Binding-site contacts:
Ligand atom N2 contacts residue HIS164 of chain 2.A at 3.6 Å.
Ligand atom C1 contacts residue GLU166 of chain 2.A at 4.0 Å.
Ligand atom C10 contacts residue SER46 of chain 2.A at 4.1 Å.
Ligand atom N2 contacts residue HIS41 of chain 2.A at 3.5 Å (h-bond).
Ligand atom C4 contacts residue MET49 of chain 2.A at 4.0 Å (hydrophobic).
Ligand atom C2 contacts residue HIS164 of chain 2.A at 4.4 Å.
Ligand atom C11 contacts residue THR45 of chain 2.A at 3.8 Å.
Ligand atom C10 contacts residue THR25 of chain 2.A at 4.2 Å.
Ligand atom C11 contacts residue MET49 of chain 2.A at 3.7 Å (hydrophobic).
Ligand atom N3 contacts residue CYS44 of chain 2.A at 4.4 Å.
Ligand atom C6 contacts residue MET49 of chain 2.A at 3.8 Å (hydrophobic).
Ligand atom C11 contacts residue CYS44 of chain 2.A at 3.9 Å (hydrophobic).
Ligand atom O1 contacts residue THR25 of chain 2.A at 3.2 Å.
Ligand atom C8 contacts residue LEU27 of chain 2.A at 4.3 Å (hydrophobic).
Ligand atom N3 contacts residue MET49 of chain 2.A at 3.3 Å.
Ligand atom C2 contacts residue MET49 of chain 2.A at 4.4 Å (hydrophobic).
Ligand atom N1 contacts residue HIS164 of chain 2.A at 4.4 Å.
Ligand atom N1 contacts residue MET165 of chain 2.A at 3.4 Å.
Ligand atom N2 contacts residue CYS145 of chain 2.A at 4.4 Å.
Ligand atom N2 contacts residue MET49 of chain 2.A at 3.9 Å.
Ligand atom C1 contacts residue HIS164 of chain 2.A at 4.2 Å.
Ligand atom C7 contacts residue HIS41 of chain 2.A at 3.1 Å.
Ligand atom C9 contacts residue THR25 of chain 2.A at 3.3 Å.
Ligand atom C6 contacts residue HIS41 of chain 2.A at 3.5 Å.
Ligand atom C7 contacts residue CYS44 of chain 2.A at 3.8 Å (hydrophobic).
Ligand atom C8 contacts residue THR25 of chain 2.A at 3.4 Å.
Ligand atom O1 contacts residue CYS44 of chain 2.A at 4.1 Å.
Ligand atom N1 contacts residue GLU166 of chain 2.A at 3.0 Å (salt-bridge).
Ligand atom C7 contacts residue MET49 of chain 2.A at 4.1 Å (hydrophobic).
Ligand atom N3 contacts residue HIS41 of chain 2.A at 4.4 Å.
Ligand atom C10 contacts residue CYS44 of chain 2.A at 4.3 Å (hydrophobic).
Ligand atom C7 contacts residue THR25 of chain 2.A at 4.1 Å.
Ligand atom C11 contacts residue SER46 of chain 2.A at 3.6 Å.
Ligand atom C8 contacts residue HIS41 of chain 2.A at 3.4 Å.
Ligand atom C1 contacts residue MET165 of chain 2.A at 3.9 Å (hydrophobic).
Ligand atom C5 contacts residue MET49 of chain 2.A at 3.6 Å (hydrophobic).

The small molecule below binds the protein below.
Small molecule (SMILES): N#Cc1ccc(N2CCCOCC2)cn1

Sequence of chain 2.A:
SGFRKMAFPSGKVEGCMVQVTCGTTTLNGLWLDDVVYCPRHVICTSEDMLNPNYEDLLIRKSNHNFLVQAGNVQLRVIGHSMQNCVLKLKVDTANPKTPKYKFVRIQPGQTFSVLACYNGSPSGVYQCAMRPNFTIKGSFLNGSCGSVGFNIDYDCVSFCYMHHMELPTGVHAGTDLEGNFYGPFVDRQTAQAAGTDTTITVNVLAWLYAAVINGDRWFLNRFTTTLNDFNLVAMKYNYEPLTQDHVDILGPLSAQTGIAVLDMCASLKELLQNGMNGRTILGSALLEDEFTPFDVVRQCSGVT